Sequence of chain 1.A:
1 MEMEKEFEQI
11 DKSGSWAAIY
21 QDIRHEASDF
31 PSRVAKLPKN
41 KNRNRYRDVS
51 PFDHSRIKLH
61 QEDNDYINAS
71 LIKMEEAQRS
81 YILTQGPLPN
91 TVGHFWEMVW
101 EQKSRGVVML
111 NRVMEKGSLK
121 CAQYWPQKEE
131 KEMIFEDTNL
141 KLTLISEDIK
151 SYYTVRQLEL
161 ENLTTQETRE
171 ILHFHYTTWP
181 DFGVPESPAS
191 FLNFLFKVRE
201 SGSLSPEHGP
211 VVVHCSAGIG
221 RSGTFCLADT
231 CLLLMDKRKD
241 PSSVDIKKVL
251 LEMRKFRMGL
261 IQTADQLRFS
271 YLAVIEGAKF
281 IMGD

Binding-site contacts:
Ligand atom C04 contacts residue GLU2 of chain 1.A at 4.1 Å.
Ligand atom C11 contacts residue ALA278 of chain 1.A at 4.1 Å (hydrophobic).
Ligand atom C10 contacts residue MET235 of chain 1.A at 3.0 Å (hydrophobic).
Ligand atom O03 contacts residue SER242 of chain 1.A at 3.3 Å.
Ligand atom C02 contacts residue GLU2 of chain 1.A at 2.8 Å.
Ligand atom C09 contacts residue MET235 of chain 1.A at 4.0 Å (hydrophobic).
Ligand atom C07 contacts residue MET235 of chain 1.A at 4.3 Å (hydrophobic).
Ligand atom C02 contacts residue SER242 of chain 1.A at 3.1 Å.
Ligand atom C09 contacts residue MET282 of chain 1.A at 2.8 Å (hydrophobic).
Ligand atom C11 contacts residue PRO241 of chain 1.A at 4.3 Å (hydrophobic).
Ligand atom C09 contacts residue PRO241 of chain 1.A at 3.1 Å (hydrophobic).
Ligand atom C07 contacts residue MET282 of chain 1.A at 4.0 Å (hydrophobic).
Ligand atom C11 contacts residue MET282 of chain 1.A at 3.0 Å (hydrophobic).
Ligand atom C13 contacts residue PRO241 of chain 1.A at 3.8 Å (hydrophobic).
Ligand atom C13 contacts residue MET235 of chain 1.A at 3.8 Å (hydrophobic).
Ligand atom C13 contacts residue ASP236 of chain 1.A at 4.4 Å.
Ligand atom S08 contacts residue PRO241 of chain 1.A at 3.3 Å.
Ligand atom C12 contacts residue MET235 of chain 1.A at 3.7 Å (hydrophobic).
Ligand atom O01 contacts residue GLU2 of chain 1.A at 2.4 Å (salt-bridge).
Ligand atom O01 contacts residue SER242 of chain 1.A at 2.9 Å.
Ligand atom C11 contacts residue ILE281 of chain 1.A at 4.0 Å (hydrophobic).
Ligand atom S08 contacts residue SER242 of chain 1.A at 3.8 Å.
Ligand atom C14 contacts residue MET235 of chain 1.A at 4.3 Å (hydrophobic).
Ligand atom C07 contacts residue PRO241 of chain 1.A at 3.1 Å (hydrophobic).
Ligand atom C04 contacts residue SER242 of chain 1.A at 3.9 Å.
Ligand atom C06 contacts residue MET282 of chain 1.A at 4.4 Å (hydrophobic).
Ligand atom S08 contacts residue MET235 of chain 1.A at 3.5 Å.
Ligand atom C10 contacts residue MET282 of chain 1.A at 3.2 Å (hydrophobic).
Ligand atom C10 contacts residue PRO241 of chain 1.A at 3.5 Å (hydrophobic).
Ligand atom C12 contacts residue ASP236 of chain 1.A at 3.7 Å.
Ligand atom C06 contacts residue PRO241 of chain 1.A at 3.9 Å (hydrophobic).
Ligand atom C12 contacts residue MET282 of chain 1.A at 2.3 Å (hydrophobic).
Ligand atom O03 contacts residue GLU2 of chain 1.A at 2.9 Å (salt-bridge).
Ligand atom C12 contacts residue ILE281 of chain 1.A at 3.8 Å (hydrophobic).
Ligand atom C10 contacts residue ALA278 of chain 1.A at 4.0 Å (hydrophobic).
Ligand atom C14 contacts residue MET282 of chain 1.A at 2.0 Å (hydrophobic).
Ligand atom C14 contacts residue PRO241 of chain 1.A at 3.0 Å (hydrophobic).
Ligand atom C11 contacts residue MET235 of chain 1.A at 3.4 Å (hydrophobic).
Ligand atom C04 contacts residue PRO241 of chain 1.A at 4.4 Å (hydrophobic).
Ligand atom C13 contacts residue MET282 of chain 1.A at 1.6 Å (hydrophobic).

A small-molecule ligand and the protein it binds are described below.
Small molecule (SMILES): O=C(O)c1ccc(-c2ccccc2)s1